Sequence of chain 1.A:
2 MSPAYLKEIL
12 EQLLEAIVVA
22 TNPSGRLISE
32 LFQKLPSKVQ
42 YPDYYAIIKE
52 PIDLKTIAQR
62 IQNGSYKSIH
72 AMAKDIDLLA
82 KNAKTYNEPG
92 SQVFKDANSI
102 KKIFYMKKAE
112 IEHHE

A small-molecule ligand and the protein it binds are described below.
Small molecule (SMILES): Nc1nnc(-c2ccccc2O)cc1N1CCC(O)CC1

Binding-site contacts:
Ligand atom C5 contacts residue ASP54 of chain 1.A at 4.0 Å.
Ligand atom N1 contacts residue TYR87 of chain 1.A at 3.6 Å.
Ligand atom N2 contacts residue LEU32 of chain 1.A at 4.0 Å.
Ligand atom N1 contacts residue ASN88 of chain 1.A at 2.8 Å (h-bond).
Ligand atom O1 contacts residue TYR42 of chain 1.A at 3.1 Å (h-bond).
Ligand atom C4 contacts residue LEU36 of chain 1.A at 3.9 Å (hydrophobic).
Ligand atom C3 contacts residue LEU32 of chain 1.A at 3.4 Å (hydrophobic).
Ligand atom C13 contacts residue TYR42 of chain 1.A at 3.6 Å (hydrophobic).
Ligand atom C6 contacts residue LEU80 of chain 1.A at 4.1 Å (hydrophobic).
Ligand atom N1 contacts residue VAL94 of chain 1.A at 3.8 Å.
Ligand atom C1 contacts residue TYR45 of chain 1.A at 4.0 Å (hydrophobic).
Ligand atom C2 contacts residue TYR45 of chain 1.A at 4.0 Å (hydrophobic).
Ligand atom C10 contacts residue LEU32 of chain 1.A at 4.1 Å (hydrophobic).
Ligand atom C contacts residue TYR87 of chain 1.A at 3.9 Å (hydrophobic).
Ligand atom C8 contacts residue PRO37 of chain 1.A at 4.1 Å (hydrophobic).
Ligand atom N contacts residue TYR87 of chain 1.A at 3.7 Å.
Ligand atom C2 contacts residue LEU32 of chain 1.A at 3.9 Å (hydrophobic).
Ligand atom C5 contacts residue LEU36 of chain 1.A at 4.0 Å (hydrophobic).
Ligand atom C5 contacts residue ILE53 of chain 1.A at 3.3 Å (hydrophobic).
Ligand atom C8 contacts residue LEU32 of chain 1.A at 3.6 Å (hydrophobic).
Ligand atom N contacts residue ASN88 of chain 1.A at 2.9 Å (h-bond).
Ligand atom C3 contacts residue LYS35 of chain 1.A at 3.9 Å.
Ligand atom N2 contacts residue ASN88 of chain 1.A at 3.6 Å (h-bond).
Ligand atom C5 contacts residue PHE33 of chain 1.A at 3.9 Å (hydrophobic).
Ligand atom C12 contacts residue TYR42 of chain 1.A at 3.6 Å (hydrophobic).
Ligand atom O contacts residue ALA84 of chain 1.A at 3.5 Å.
Ligand atom N2 contacts residue TYR45 of chain 1.A at 3.7 Å.
Ligand atom C6 contacts residue TYR45 of chain 1.A at 3.4 Å (hydrophobic).
Ligand atom C3 contacts residue PRO37 of chain 1.A at 3.9 Å (hydrophobic).
Ligand atom C1 contacts residue LEU32 of chain 1.A at 3.6 Å (hydrophobic).
Ligand atom C6 contacts residue ILE53 of chain 1.A at 3.6 Å (hydrophobic).
Ligand atom C4 contacts residue LYS35 of chain 1.A at 3.8 Å.
Ligand atom C7 contacts residue PHE33 of chain 1.A at 4.0 Å (hydrophobic).
Ligand atom C7 contacts residue TYR45 of chain 1.A at 3.1 Å (hydrophobic).
Ligand atom C6 contacts residue PHE33 of chain 1.A at 4.0 Å (hydrophobic).
Ligand atom C contacts residue ASN88 of chain 1.A at 3.7 Å.
Ligand atom O contacts residue TYR45 of chain 1.A at 2.7 Å (h-bond).
Ligand atom C4 contacts residue LEU32 of chain 1.A at 3.7 Å (hydrophobic).
Ligand atom C4 contacts residue PHE33 of chain 1.A at 3.6 Å (hydrophobic).
Ligand atom C9 contacts residue LEU32 of chain 1.A at 4.0 Å (hydrophobic).